Sequence of chain 1.A:
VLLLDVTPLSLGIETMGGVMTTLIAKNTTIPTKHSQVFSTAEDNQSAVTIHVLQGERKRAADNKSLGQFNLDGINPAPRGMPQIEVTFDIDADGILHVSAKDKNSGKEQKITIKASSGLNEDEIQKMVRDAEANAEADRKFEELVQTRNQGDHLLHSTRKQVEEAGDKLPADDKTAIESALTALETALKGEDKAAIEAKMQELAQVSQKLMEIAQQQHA

The small molecule below binds the protein below.
Small molecule (SMILES): CC[C@H](C)[C@H](NC(=O)[C@H](CC(C)C)NC(=O)[C@H](CCCN=C(N)N)NC(=O)[C@@H](N)CC(N)=O)C(=O)N[C@H](C=O)CC(C)C

Binding-site contacts:
Ligand atom O contacts residue GLN45 of chain 1.A at 3.0 Å (h-bond).
Ligand atom OD1 contacts residue ALA47 of chain 1.A at 3.9 Å.
Ligand atom CD1 contacts residue THR40 of chain 1.A at 3.6 Å.
Ligand atom O contacts residue PHE38 of chain 1.A at 3.4 Å.
Ligand atom CA contacts residue SER39 of chain 1.A at 3.2 Å.
Ligand atom O contacts residue THR15 of chain 1.A at 3.4 Å.
Ligand atom NH1 contacts residue ALA41 of chain 1.A at 3.9 Å.
Ligand atom CZ contacts residue ALA41 of chain 1.A at 3.7 Å (hydrophobic).
Ligand atom CD2 contacts residue VAL48 of chain 1.A at 3.9 Å (hydrophobic).
Ligand atom C contacts residue GLN45 of chain 1.A at 3.4 Å.
Ligand atom CG1 contacts residue THR40 of chain 1.A at 3.5 Å.
Ligand atom CA contacts residue ALA47 of chain 1.A at 3.7 Å (hydrophobic).
Ligand atom CA contacts residue GLN45 of chain 1.A at 3.3 Å.
Ligand atom CB contacts residue THR49 of chain 1.A at 3.5 Å.
Ligand atom CG contacts residue THR49 of chain 1.A at 3.7 Å.
Ligand atom CG2 contacts residue ALA41 of chain 1.A at 3.7 Å (hydrophobic).
Ligand atom NH1 contacts residue GLU42 of chain 1.A at 2.6 Å (salt-bridge).
Ligand atom N contacts residue GLN45 of chain 1.A at 3.9 Å.
Ligand atom CZ contacts residue GLU42 of chain 1.A at 3.7 Å.
Ligand atom CA contacts residue SER39 of chain 1.A at 3.9 Å.
Ligand atom CD2 contacts residue PHE38 of chain 1.A at 3.7 Å (hydrophobic).
Ligand atom CB contacts residue SER39 of chain 1.A at 3.7 Å.
Ligand atom O contacts residue ALA41 of chain 1.A at 3.5 Å (h-bond).
Ligand atom O contacts residue VAL48 of chain 1.A at 3.8 Å.
Ligand atom CD2 contacts residue THR21 of chain 1.A at 3.8 Å.
Ligand atom CG contacts residue ALA47 of chain 1.A at 3.8 Å (hydrophobic).
Ligand atom N contacts residue GLN45 of chain 1.A at 3.5 Å (h-bond).
Ligand atom CG contacts residue VAL48 of chain 1.A at 3.8 Å (hydrophobic).
Ligand atom C contacts residue SER39 of chain 1.A at 3.5 Å.
Ligand atom CD1 contacts residue THR49 of chain 1.A at 3.0 Å.
Ligand atom CD2 contacts residue ILE50 of chain 1.A at 3.7 Å (hydrophobic).
Ligand atom O contacts residue GLN45 of chain 1.A at 3.9 Å.
Ligand atom O contacts residue THR49 of chain 1.A at 3.1 Å (h-bond).
Ligand atom N contacts residue SER39 of chain 1.A at 2.8 Å (h-bond).
Ligand atom ND2 contacts residue ASN70 of chain 1.A at 3.5 Å (h-bond).
Ligand atom O contacts residue SER39 of chain 1.A at 3.0 Å (h-bond).
Ligand atom CG1 contacts residue SER39 of chain 1.A at 3.7 Å.
Ligand atom O contacts residue MET16 of chain 1.A at 2.8 Å (h-bond).
Ligand atom CG2 contacts residue MET16 of chain 1.A at 3.7 Å (hydrophobic).
Ligand atom ND2 contacts residue THR49 of chain 1.A at 3.0 Å (h-bond).